Sequence of chain 1.SA:
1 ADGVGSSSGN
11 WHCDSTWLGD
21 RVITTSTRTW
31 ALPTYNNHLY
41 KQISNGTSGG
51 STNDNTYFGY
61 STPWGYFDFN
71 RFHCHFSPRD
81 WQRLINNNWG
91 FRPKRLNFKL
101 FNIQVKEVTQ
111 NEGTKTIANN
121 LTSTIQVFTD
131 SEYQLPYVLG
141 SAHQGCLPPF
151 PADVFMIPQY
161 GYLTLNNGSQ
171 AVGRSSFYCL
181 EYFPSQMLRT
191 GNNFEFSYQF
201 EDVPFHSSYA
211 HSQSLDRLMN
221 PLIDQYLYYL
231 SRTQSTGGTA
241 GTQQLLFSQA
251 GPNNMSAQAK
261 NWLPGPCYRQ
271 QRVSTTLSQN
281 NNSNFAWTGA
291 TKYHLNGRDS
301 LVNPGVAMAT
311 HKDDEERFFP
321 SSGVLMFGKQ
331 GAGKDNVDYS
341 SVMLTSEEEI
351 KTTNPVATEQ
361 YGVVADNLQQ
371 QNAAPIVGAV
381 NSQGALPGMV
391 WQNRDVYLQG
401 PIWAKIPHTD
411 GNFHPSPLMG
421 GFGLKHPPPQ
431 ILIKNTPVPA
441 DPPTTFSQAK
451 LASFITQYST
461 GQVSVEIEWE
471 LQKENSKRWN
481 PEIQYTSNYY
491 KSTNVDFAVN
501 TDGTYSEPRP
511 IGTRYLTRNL

Sequence of chain 1.QA:
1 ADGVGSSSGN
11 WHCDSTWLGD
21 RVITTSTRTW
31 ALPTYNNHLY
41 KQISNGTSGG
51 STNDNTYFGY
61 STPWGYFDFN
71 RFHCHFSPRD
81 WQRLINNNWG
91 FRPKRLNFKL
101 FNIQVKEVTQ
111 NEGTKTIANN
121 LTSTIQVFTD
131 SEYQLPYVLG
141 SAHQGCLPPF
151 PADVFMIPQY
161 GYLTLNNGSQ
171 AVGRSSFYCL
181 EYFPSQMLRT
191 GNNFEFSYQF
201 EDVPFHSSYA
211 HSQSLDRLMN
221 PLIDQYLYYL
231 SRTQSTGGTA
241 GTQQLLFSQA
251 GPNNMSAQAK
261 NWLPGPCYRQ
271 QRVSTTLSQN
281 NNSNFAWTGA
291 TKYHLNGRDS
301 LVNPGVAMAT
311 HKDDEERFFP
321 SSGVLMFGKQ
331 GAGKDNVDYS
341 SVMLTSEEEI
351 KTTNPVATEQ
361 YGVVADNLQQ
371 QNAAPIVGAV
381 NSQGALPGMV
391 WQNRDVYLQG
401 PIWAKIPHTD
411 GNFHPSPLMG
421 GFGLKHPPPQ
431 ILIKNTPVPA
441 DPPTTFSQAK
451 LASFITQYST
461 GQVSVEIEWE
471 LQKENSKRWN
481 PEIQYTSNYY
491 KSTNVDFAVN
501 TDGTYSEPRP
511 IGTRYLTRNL

This protein binds this small molecule.
Small molecule (SMILES): OC[C@H]1O[C@@H](O)[C@H](O)[C@@H](O)[C@H]1O

Binding-site contacts:
Ligand atom O2 contacts residue THR52 of chain 1.QA at 4.4 Å.
Ligand atom O2 contacts residue ASN254 of chain 1.SA at 4.0 Å.
Ligand atom O4 contacts residue TRP287 of chain 1.QA at 2.1 Å.
Ligand atom C1 contacts residue TRP287 of chain 1.QA at 3.8 Å (hydrophobic).
Ligand atom C3 contacts residue ASN254 of chain 1.SA at 4.1 Å.
Ligand atom O2 contacts residue ASN55 of chain 1.QA at 3.5 Å (h-bond).
Ligand atom C5 contacts residue TRP287 of chain 1.QA at 3.9 Å (hydrophobic).
Ligand atom O3 contacts residue ASN254 of chain 1.SA at 3.8 Å.
Ligand atom C6 contacts residue TRP287 of chain 1.QA at 3.8 Å (hydrophobic).
Ligand atom O3 contacts residue TRP287 of chain 1.QA at 3.8 Å.
Ligand atom C2 contacts residue TRP287 of chain 1.QA at 3.8 Å (hydrophobic).
Ligand atom C3 contacts residue TRP287 of chain 1.QA at 4.3 Å (hydrophobic).
Ligand atom O3 contacts residue ALA257 of chain 1.SA at 4.5 Å.
Ligand atom C4 contacts residue TRP287 of chain 1.QA at 3.4 Å (hydrophobic).
Ligand atom O2 contacts residue SER256 of chain 1.SA at 4.0 Å.
Ligand atom O1 contacts residue TRP287 of chain 1.QA at 3.0 Å (h-bond).
Ligand atom O5 contacts residue TRP287 of chain 1.QA at 3.3 Å.